A protein and the small-molecule ligand that binds it are described below.
Small molecule (SMILES): CC1=Nc2nc(N[C@H](CC#N)c3cccc(Cl)c3)nn2C(=O)C1

Binding-site contacts:
Ligand atom C19 contacts residue SO41 of chain 9.F at 3.2 Å.
Ligand atom O11 contacts residue SO41 of chain 9.F at 3.2 Å (h-bond).
Ligand atom N12 contacts residue ASP72 of chain 9.A at 2.9 Å (salt-bridge).
Ligand atom CL contacts residue GLY9 of chain 9.A at 3.4 Å.
Ligand atom C14 contacts residue ASP72 of chain 9.A at 3.2 Å.
Ligand atom N23 contacts residue SER39 of chain 9.A at 2.8 Å (h-bond).
Ligand atom N6 contacts residue MET74 of chain 9.A at 3.7 Å.
Ligand atom C5 contacts residue MET74 of chain 9.A at 3.5 Å (hydrophobic).
Ligand atom N9 contacts residue LEU73 of chain 9.A at 3.4 Å.
Ligand atom C19 contacts residue ALA37 of chain 9.A at 3.6 Å (hydrophobic).
Ligand atom O11 contacts residue GLU134 of chain 11.A at 3.4 Å.
Ligand atom C18 contacts residue ALA37 of chain 9.A at 3.6 Å (hydrophobic).
Ligand atom C18 contacts residue SO41 of chain 9.F at 3.2 Å.
Ligand atom N23 contacts residue ALA38 of chain 9.A at 3.3 Å (h-bond).
Ligand atom C17 contacts residue ALA37 of chain 9.A at 3.7 Å (hydrophobic).
Ligand atom N9 contacts residue MET74 of chain 9.A at 2.9 Å (h-bond).
Ligand atom C14 contacts residue PHE70 of chain 9.A at 3.7 Å (hydrophobic).
Ligand atom C20 contacts residue SO41 of chain 9.F at 3.6 Å.
Ligand atom N23 contacts residue ALA37 of chain 9.A at 3.8 Å.
Ligand atom C3 contacts residue SO41 of chain 9.F at 3.6 Å.
Ligand atom C1 contacts residue LEU102 of chain 9.A at 3.7 Å (hydrophobic).
Ligand atom N23 contacts residue SER71 of chain 9.A at 3.8 Å.
Ligand atom C10 contacts residue VAL135 of chain 11.A at 3.8 Å (hydrophobic).
Ligand atom C15 contacts residue PHE70 of chain 9.A at 3.5 Å (hydrophobic).
Ligand atom N23 contacts residue PHE70 of chain 9.A at 3.6 Å (h-bond).
Ligand atom N4 contacts residue SO41 of chain 9.F at 3.4 Å (h-bond).
Ligand atom C10 contacts residue MET105 of chain 9.A at 3.5 Å (hydrophobic).
Ligand atom C14 contacts residue SER71 of chain 9.A at 3.7 Å.
Ligand atom C2 contacts residue LEU102 of chain 9.A at 3.7 Å (hydrophobic).
Ligand atom C17 contacts residue SO41 of chain 9.F at 3.5 Å.
Ligand atom C5 contacts residue LEU73 of chain 9.A at 3.5 Å (hydrophobic).
Ligand atom C10 contacts residue ASN106 of chain 9.A at 3.6 Å.
Ligand atom C13 contacts residue ASP72 of chain 9.A at 3.6 Å.
Ligand atom C15 contacts residue SER71 of chain 9.A at 3.6 Å.
Ligand atom C10 contacts residue LEU102 of chain 9.A at 3.7 Å (hydrophobic).
Ligand atom C20 contacts residue ALA37 of chain 9.A at 3.7 Å (hydrophobic).
Ligand atom N6 contacts residue LEU73 of chain 9.A at 3.4 Å.
Ligand atom C17 contacts residue PHE70 of chain 9.A at 3.8 Å (hydrophobic).
Ligand atom C19 contacts residue THR10 of chain 9.A at 3.7 Å.
Ligand atom N7 contacts residue SO41 of chain 9.F at 3.2 Å (h-bond).

Sequence of chain 11.A:
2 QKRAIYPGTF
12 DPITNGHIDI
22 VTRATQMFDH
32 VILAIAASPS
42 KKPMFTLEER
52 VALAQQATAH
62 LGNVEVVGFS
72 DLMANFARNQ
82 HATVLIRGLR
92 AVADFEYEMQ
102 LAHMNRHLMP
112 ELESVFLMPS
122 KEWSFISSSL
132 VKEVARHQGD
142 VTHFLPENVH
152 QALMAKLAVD

Sequence of chain 9.A:
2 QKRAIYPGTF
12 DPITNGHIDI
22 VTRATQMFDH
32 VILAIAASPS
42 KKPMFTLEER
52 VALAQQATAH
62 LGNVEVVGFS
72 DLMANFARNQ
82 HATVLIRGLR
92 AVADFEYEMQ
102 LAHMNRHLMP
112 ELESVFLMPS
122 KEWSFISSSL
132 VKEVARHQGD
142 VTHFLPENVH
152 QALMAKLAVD